Sequence of chain 20.A:
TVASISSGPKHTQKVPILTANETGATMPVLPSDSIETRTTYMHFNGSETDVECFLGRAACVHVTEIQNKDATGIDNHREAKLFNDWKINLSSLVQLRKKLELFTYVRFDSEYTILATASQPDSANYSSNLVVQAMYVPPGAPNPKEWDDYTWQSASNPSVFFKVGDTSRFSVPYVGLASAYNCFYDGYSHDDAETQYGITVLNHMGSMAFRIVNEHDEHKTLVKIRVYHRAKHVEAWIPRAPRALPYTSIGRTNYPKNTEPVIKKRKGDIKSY

Sequence of chain 16.C:
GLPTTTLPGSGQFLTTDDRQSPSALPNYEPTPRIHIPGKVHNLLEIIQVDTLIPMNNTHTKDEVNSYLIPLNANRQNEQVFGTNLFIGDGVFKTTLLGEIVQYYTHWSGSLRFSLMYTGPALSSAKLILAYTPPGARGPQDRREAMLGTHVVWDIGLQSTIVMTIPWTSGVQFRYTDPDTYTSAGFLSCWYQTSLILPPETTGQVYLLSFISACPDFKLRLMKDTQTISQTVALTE

A small-molecule ligand and the protein it binds are described below.
Small molecule (SMILES): Cc1cc(CCCOc2c(Cl)cc(C3=NCCO3)cc2Cl)on1

Binding-site contacts:
Ligand atom C4 contacts residue LEU106 of chain 20.A at 3.9 Å (hydrophobic).
Ligand atom C2C contacts residue VAL191 of chain 20.A at 4.0 Å (hydrophobic).
Ligand atom C4A contacts residue ALA150 of chain 20.A at 4.0 Å (hydrophobic).
Ligand atom CL1 contacts residue TYR152 of chain 20.A at 3.9 Å.
Ligand atom C4A contacts residue PRO174 of chain 20.A at 3.0 Å (hydrophobic).
Ligand atom CL2 contacts residue MET224 of chain 20.A at 3.4 Å.
Ligand atom N2 contacts residue MET221 of chain 20.A at 3.5 Å (h-bond).
Ligand atom C1B contacts residue VAL188 of chain 20.A at 4.0 Å (hydrophobic).
Ligand atom C1C contacts residue TYR128 of chain 20.A at 3.3 Å (hydrophobic).
Ligand atom O1 contacts residue ILE104 of chain 20.A at 3.4 Å.
Ligand atom C5B contacts residue TYR152 of chain 20.A at 3.7 Å (hydrophobic).
Ligand atom O1A contacts residue PHE186 of chain 20.A at 3.4 Å.
Ligand atom C2A contacts residue TYR152 of chain 20.A at 3.8 Å (hydrophobic).
Ligand atom CL2 contacts residue ILE104 of chain 20.A at 3.5 Å.
Ligand atom C3 contacts residue LEU106 of chain 20.A at 3.8 Å (hydrophobic).
Ligand atom C4B contacts residue PHE186 of chain 20.A at 3.9 Å (hydrophobic).
Ligand atom C2B contacts residue MET224 of chain 20.A at 4.0 Å (hydrophobic).
Ligand atom N3A contacts residue PRO174 of chain 20.A at 3.3 Å (h-bond).
Ligand atom C4B contacts residue TYR152 of chain 20.A at 3.6 Å (hydrophobic).
Ligand atom C3C contacts residue ILE104 of chain 20.A at 3.7 Å (hydrophobic).
Ligand atom C5A contacts residue ALA150 of chain 20.A at 3.5 Å (hydrophobic).
Ligand atom O1A contacts residue MET224 of chain 20.A at 3.5 Å (h-bond).
Ligand atom C2B contacts residue TYR128 of chain 20.A at 3.9 Å (hydrophobic).
Ligand atom C2A contacts residue PHE186 of chain 20.A at 3.8 Å (hydrophobic).
Ligand atom C3B contacts residue MET224 of chain 20.A at 3.6 Å (hydrophobic).
Ligand atom C4A contacts residue SER175 of chain 20.A at 3.8 Å.
Ligand atom C3B contacts residue PHE186 of chain 20.A at 3.9 Å (hydrophobic).
Ligand atom C5A contacts residue PHE186 of chain 20.A at 4.0 Å (hydrophobic).
Ligand atom N3A contacts residue ALA24 of chain 20.C at 3.8 Å.
Ligand atom CL1 contacts residue VAL188 of chain 20.A at 3.7 Å.
Ligand atom C3C contacts residue TYR152 of chain 20.A at 3.8 Å (hydrophobic).
Ligand atom C5 contacts residue TYR128 of chain 20.A at 3.8 Å (hydrophobic).
Ligand atom O1 contacts residue MET221 of chain 20.A at 3.5 Å (h-bond).
Ligand atom CL1 contacts residue LEU25 of chain 20.C at 3.7 Å.
Ligand atom C6B contacts residue TYR152 of chain 20.A at 3.9 Å (hydrophobic).
Ligand atom CL2 contacts residue TYR128 of chain 20.A at 3.2 Å.
Ligand atom C5A contacts residue VAL176 of chain 20.A at 3.5 Å (hydrophobic).
Ligand atom N3A contacts residue TYR152 of chain 20.A at 4.0 Å.
Ligand atom C31 contacts residue LEU106 of chain 20.A at 4.0 Å (hydrophobic).
Ligand atom O1B contacts residue VAL188 of chain 20.A at 3.7 Å.

Sequence of chain 20.C:
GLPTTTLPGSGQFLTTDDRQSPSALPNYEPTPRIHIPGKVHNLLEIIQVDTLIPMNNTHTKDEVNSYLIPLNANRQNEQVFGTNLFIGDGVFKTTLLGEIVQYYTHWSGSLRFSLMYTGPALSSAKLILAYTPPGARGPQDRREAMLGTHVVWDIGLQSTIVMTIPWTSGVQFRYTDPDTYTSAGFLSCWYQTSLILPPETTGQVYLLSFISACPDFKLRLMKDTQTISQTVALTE